Binding-site contacts:
Ligand atom C06 contacts residue HEM1 of chain 2.B at 3.6 Å.
Ligand atom C25 contacts residue ALA350 of chain 2.A at 3.6 Å (hydrophobic).
Ligand atom C24 contacts residue ARG352 of chain 2.A at 3.6 Å.
Ligand atom C60 contacts residue PHE88 of chain 2.A at 3.2 Å (hydrophobic).
Ligand atom C38 contacts residue SER99 of chain 2.A at 3.1 Å.
Ligand atom C56 contacts residue PHE88 of chain 2.A at 3.5 Å (hydrophobic).
Ligand atom C16 contacts residue PHE88 of chain 2.A at 3.6 Å (hydrophobic).
Ligand atom N08 contacts residue ALA285 of chain 2.A at 3.2 Å.
Ligand atom C51 contacts residue ARG86 of chain 2.A at 3.2 Å.
Ligand atom C61 contacts residue GLY461 of chain 2.A at 3.5 Å.
Ligand atom C29 contacts residue PHE37 of chain 2.A at 3.3 Å (hydrophobic).
Ligand atom C17 contacts residue PHE88 of chain 2.A at 3.4 Å (hydrophobic).
Ligand atom C57 contacts residue PHE88 of chain 2.A at 3.2 Å (hydrophobic).
Ligand atom C25 contacts residue ARG352 of chain 2.A at 3.3 Å.
Ligand atom S11 contacts residue HEM1 of chain 2.B at 3.6 Å.
Ligand atom C65 contacts residue MET351 of chain 2.A at 3.4 Å (hydrophobic).
Ligand atom C30 contacts residue PHE37 of chain 2.A at 3.6 Å (hydrophobic).
Ligand atom C14 contacts residue ARG85 of chain 2.A at 3.5 Å.
Ligand atom C12 contacts residue ARG85 of chain 2.A at 3.6 Å.
Ligand atom C52 contacts residue GLU354 of chain 2.A at 3.0 Å.
Ligand atom C63 contacts residue GLY461 of chain 2.A at 3.5 Å.
Ligand atom C39 contacts residue THR204 of chain 2.A at 2.9 Å.
Ligand atom C50 contacts residue GLU354 of chain 2.A at 3.6 Å.
Ligand atom C03 contacts residue ILE349 of chain 2.A at 3.6 Å (hydrophobic).
Ligand atom C31 contacts residue ARG352 of chain 2.A at 3.4 Å.
Ligand atom C15 contacts residue SER99 of chain 2.A at 3.1 Å.
Ligand atom C23 contacts residue ARG352 of chain 2.A at 3.1 Å.
Ligand atom C47 contacts residue PHE200 of chain 2.A at 3.5 Å (hydrophobic).
Ligand atom C52 contacts residue ARG86 of chain 2.A at 3.2 Å.
Ligand atom O07 contacts residue HEM1 of chain 2.B at 2.4 Å.
Ligand atom C40 contacts residue THR204 of chain 2.A at 3.3 Å.
Ligand atom C01 contacts residue HEM1 of chain 2.B at 3.3 Å.
Ligand atom C03 contacts residue THR289 of chain 2.A at 3.2 Å.
Ligand atom C57 contacts residue PHE200 of chain 2.A at 3.6 Å (hydrophobic).
Ligand atom C35 contacts residue PHE221 of chain 2.A at 3.5 Å (hydrophobic).
Ligand atom C65 contacts residue GLY461 of chain 2.A at 3.2 Å.
Ligand atom C54 contacts residue PHE88 of chain 2.A at 3.5 Å (hydrophobic).
Ligand atom C01 contacts residue ALA350 of chain 2.A at 3.7 Å (hydrophobic).
Ligand atom C13 contacts residue ARG85 of chain 2.A at 3.1 Å.
Ligand atom C40 contacts residue PHE200 of chain 2.A at 3.6 Å (hydrophobic).

Sequence of chain 2.A:
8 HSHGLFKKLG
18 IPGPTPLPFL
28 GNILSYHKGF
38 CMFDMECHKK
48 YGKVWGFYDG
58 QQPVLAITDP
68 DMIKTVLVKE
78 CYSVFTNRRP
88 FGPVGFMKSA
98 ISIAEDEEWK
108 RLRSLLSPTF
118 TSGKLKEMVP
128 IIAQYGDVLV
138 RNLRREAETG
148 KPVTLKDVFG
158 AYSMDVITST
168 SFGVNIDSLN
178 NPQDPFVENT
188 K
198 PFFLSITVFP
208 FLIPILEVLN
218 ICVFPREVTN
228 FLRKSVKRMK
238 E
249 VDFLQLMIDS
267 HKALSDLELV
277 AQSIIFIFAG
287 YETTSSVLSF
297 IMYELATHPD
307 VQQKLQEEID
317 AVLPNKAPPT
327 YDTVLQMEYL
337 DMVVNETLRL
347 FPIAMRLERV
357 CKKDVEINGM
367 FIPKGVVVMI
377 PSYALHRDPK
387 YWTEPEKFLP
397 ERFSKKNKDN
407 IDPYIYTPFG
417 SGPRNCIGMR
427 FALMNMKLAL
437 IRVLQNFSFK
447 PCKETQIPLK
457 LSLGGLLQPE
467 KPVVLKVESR

This small molecule binds to this protein.
Small molecule (SMILES): Cc1cccc2-c3cccc(C)n3->[Ru]34(<-n5cccc(CCCNC(=O)[C@@H](Cc6ccccc6)SC[C@H](Cc6ccccc6)NC(=O)OC(C)(C)C)c5)(<-n5ccccc5-c5cccc(-c6ccccn->36)n->45)<-n12